Binding-site contacts:
Ligand atom C3 contacts residue ASN154 of chain 58.A at 3.9 Å.
Ligand atom C5 contacts residue ASN154 of chain 58.A at 3.6 Å.
Ligand atom C2 contacts residue SER156 of chain 58.A at 4.3 Å.
Ligand atom C1 contacts residue SER156 of chain 58.A at 3.3 Å.
Ligand atom C2 contacts residue ASN154 of chain 58.A at 2.5 Å.
Ligand atom C5 contacts residue SER156 of chain 58.A at 3.9 Å.
Ligand atom O7 contacts residue ASN154 of chain 58.A at 3.6 Å.
Ligand atom C8 contacts residue ASN154 of chain 58.A at 3.9 Å.
Ligand atom N2 contacts residue ASN154 of chain 58.A at 3.0 Å (h-bond).
Ligand atom O5 contacts residue SER156 of chain 58.A at 3.9 Å.
Ligand atom O5 contacts residue ASN154 of chain 58.A at 2.4 Å (h-bond).
Ligand atom C7 contacts residue ASN154 of chain 58.A at 3.4 Å.
Ligand atom C4 contacts residue ASN154 of chain 58.A at 4.2 Å.
Ligand atom N2 contacts residue SER156 of chain 58.A at 4.2 Å.
Ligand atom C1 contacts residue ASN154 of chain 58.A at 1.4 Å.

Sequence of chain 58.A:
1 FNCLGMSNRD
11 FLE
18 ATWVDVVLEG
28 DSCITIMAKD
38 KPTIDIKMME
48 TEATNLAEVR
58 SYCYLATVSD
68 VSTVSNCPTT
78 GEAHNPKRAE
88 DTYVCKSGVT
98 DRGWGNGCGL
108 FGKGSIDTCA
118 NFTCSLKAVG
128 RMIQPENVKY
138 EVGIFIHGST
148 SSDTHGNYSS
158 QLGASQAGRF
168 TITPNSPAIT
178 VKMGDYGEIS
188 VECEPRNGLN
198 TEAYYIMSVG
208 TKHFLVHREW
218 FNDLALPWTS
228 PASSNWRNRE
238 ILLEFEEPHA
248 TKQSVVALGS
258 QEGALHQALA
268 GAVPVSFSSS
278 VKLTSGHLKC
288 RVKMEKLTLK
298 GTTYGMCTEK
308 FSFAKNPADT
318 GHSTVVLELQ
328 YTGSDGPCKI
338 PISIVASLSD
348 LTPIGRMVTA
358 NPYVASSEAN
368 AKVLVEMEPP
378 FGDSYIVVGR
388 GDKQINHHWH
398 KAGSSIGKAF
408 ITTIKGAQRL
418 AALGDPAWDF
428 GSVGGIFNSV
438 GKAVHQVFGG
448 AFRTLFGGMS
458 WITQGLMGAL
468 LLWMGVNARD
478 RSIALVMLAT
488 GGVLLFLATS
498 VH

The small molecule below binds the protein below.
Small molecule (SMILES): CC(=O)N[C@@H]1[C@@H](O)[C@H](O)[C@@H](CO)O[C@H]1O